Binding-site contacts:
Ligand atom NAC contacts residue ASP112 of chain 40.A at 2.5 Å (salt-bridge).
Ligand atom OAD contacts residue LYS274 of chain 40.A at 3.1 Å (salt-bridge).
Ligand atom CAI contacts residue PHE135 of chain 40.A at 3.7 Å (hydrophobic).
Ligand atom CAY contacts residue THR114 of chain 40.A at 3.8 Å.
Ligand atom CAG contacts residue TRP203 of chain 40.A at 3.7 Å (hydrophobic).
Ligand atom OAD contacts residue ALA275 of chain 40.A at 3.2 Å.
Ligand atom CAN contacts residue PHE155 of chain 40.A at 3.8 Å (hydrophobic).
Ligand atom CAS contacts residue TYR201 of chain 40.A at 3.5 Å (hydrophobic).
Ligand atom CAF contacts residue PHE137 of chain 40.A at 3.8 Å (hydrophobic).
Ligand atom CBC contacts residue ASN228 of chain 40.A at 3.8 Å.
Ligand atom CAH contacts residue ASN228 of chain 40.A at 3.4 Å.
Ligand atom CAL contacts residue ILE111 of chain 40.A at 3.7 Å (hydrophobic).
Ligand atom NAU contacts residue PHE155 of chain 40.A at 3.7 Å.
Ligand atom CAN contacts residue PRO177 of chain 40.A at 3.4 Å (hydrophobic).
Ligand atom CAZ contacts residue TRP203 of chain 40.A at 3.5 Å (hydrophobic).
Ligand atom CAA contacts residue SER178 of chain 40.A at 3.5 Å.
Ligand atom CAK contacts residue PHE135 of chain 40.A at 3.6 Å (hydrophobic).
Ligand atom OAE contacts residue ASP112 of chain 40.A at 3.6 Å.
Ligand atom CAS contacts residue TRP203 of chain 40.A at 3.8 Å (hydrophobic).
Ligand atom CAG contacts residue ASN228 of chain 40.A at 3.6 Å.
Ligand atom CAH contacts residue TRP203 of chain 40.A at 3.5 Å (hydrophobic).
Ligand atom CAL contacts residue PHE155 of chain 40.A at 3.6 Å (hydrophobic).
Ligand atom CAJ contacts residue PHE155 of chain 40.A at 3.7 Å (hydrophobic).
Ligand atom OAX contacts residue ILE111 of chain 40.A at 3.5 Å.
Ligand atom CAA contacts residue VAL179 of chain 40.A at 3.2 Å (hydrophobic).
Ligand atom CAA contacts residue PRO177 of chain 40.A at 3.5 Å (hydrophobic).
Ligand atom NAC contacts residue THR114 of chain 40.A at 3.3 Å (h-bond).
Ligand atom CAY contacts residue ASP112 of chain 40.A at 3.8 Å.
Ligand atom CAG contacts residue GLN202 of chain 40.A at 3.3 Å.
Ligand atom NBG contacts residue TRP203 of chain 40.A at 3.3 Å.
Ligand atom CAP contacts residue ILE111 of chain 40.A at 3.8 Å (hydrophobic).
Ligand atom CBC contacts residue TRP203 of chain 40.A at 3.6 Å (hydrophobic).
Ligand atom CAT contacts residue ASN228 of chain 40.A at 3.5 Å.
Ligand atom CAA contacts residue TYR153 of chain 40.A at 3.5 Å (hydrophobic).
Ligand atom CAH contacts residue GLN202 of chain 40.A at 3.2 Å.
Ligand atom CAO contacts residue ILE111 of chain 40.A at 3.8 Å (hydrophobic).
Ligand atom CAT contacts residue TRP203 of chain 40.A at 3.6 Å (hydrophobic).
Ligand atom OAE contacts residue ILE113 of chain 40.A at 3.3 Å (h-bond).
Ligand atom OAX contacts residue MET195 of chain 40.A at 3.6 Å.
Ligand atom CBB contacts residue ILE111 of chain 40.A at 3.6 Å (hydrophobic).

The small molecule below binds the protein below.
Small molecule (SMILES): CCO/N=C/c1ccc(OCC[C@@H](C)CCN2CCN(c3ccnc(C(N)=O)c3)C2=O)cc1

Sequence of chain 36.C:
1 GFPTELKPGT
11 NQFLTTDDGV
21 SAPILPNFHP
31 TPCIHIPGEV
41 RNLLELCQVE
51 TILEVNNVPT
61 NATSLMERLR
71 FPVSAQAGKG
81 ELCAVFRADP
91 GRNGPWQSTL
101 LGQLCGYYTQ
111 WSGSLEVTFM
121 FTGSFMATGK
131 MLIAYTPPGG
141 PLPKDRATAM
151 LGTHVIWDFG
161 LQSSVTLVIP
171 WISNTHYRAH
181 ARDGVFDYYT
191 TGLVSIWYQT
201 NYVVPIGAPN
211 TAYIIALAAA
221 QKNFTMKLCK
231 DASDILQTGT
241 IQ

Sequence of chain 40.A:
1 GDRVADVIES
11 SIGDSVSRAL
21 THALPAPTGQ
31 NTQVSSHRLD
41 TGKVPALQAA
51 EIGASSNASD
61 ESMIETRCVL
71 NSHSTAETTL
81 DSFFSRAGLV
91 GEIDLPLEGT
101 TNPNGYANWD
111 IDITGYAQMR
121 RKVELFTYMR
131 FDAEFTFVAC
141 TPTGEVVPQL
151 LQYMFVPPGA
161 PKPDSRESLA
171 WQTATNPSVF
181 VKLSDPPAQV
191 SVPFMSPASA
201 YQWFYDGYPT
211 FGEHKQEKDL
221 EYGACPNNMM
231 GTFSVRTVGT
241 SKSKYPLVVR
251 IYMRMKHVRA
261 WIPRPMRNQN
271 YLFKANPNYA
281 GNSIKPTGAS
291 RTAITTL

Sequence of chain 40.C:
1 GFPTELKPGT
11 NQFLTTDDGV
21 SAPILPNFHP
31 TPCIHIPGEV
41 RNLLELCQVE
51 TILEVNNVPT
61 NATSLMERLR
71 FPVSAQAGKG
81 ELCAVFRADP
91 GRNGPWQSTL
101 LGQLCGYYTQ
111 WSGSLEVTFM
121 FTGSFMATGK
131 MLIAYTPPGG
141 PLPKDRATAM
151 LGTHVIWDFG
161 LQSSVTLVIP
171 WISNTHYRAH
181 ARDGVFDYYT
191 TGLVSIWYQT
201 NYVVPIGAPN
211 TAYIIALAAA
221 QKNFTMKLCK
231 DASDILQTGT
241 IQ